Binding-site contacts:
Ligand atom C8 contacts residue LYS105 of chain 1.A at 3.5 Å.
Ligand atom C1 contacts residue HIS237 of chain 1.A at 3.8 Å.
Ligand atom C5 contacts residue LYS103 of chain 1.A at 3.8 Å.
Ligand atom C7 contacts residue LYS103 of chain 1.A at 3.5 Å.
Ligand atom N2 contacts residue TYR185 of chain 1.A at 3.4 Å.
Ligand atom N2 contacts residue TRP231 of chain 1.A at 3.5 Å.
Ligand atom C13 contacts residue LEU236 of chain 1.A at 3.9 Å (hydrophobic).
Ligand atom C4 contacts residue TYR320 of chain 1.A at 3.7 Å (hydrophobic).
Ligand atom C3 contacts residue HIS237 of chain 1.A at 3.5 Å.
Ligand atom C17 contacts residue TYR190 of chain 1.A at 3.4 Å (hydrophobic).
Ligand atom C1 contacts residue PRO227 of chain 1.A at 3.9 Å (hydrophobic).
Ligand atom CL1 contacts residue TYR183 of chain 1.A at 3.3 Å.
Ligand atom C3 contacts residue PRO238 of chain 1.A at 3.8 Å (hydrophobic).
Ligand atom C5 contacts residue TYR320 of chain 1.A at 3.9 Å (hydrophobic).
Ligand atom C14 contacts residue TRP231 of chain 1.A at 3.7 Å (hydrophobic).
Ligand atom C1 contacts residue LEU236 of chain 1.A at 3.7 Å (hydrophobic).
Ligand atom C9 contacts residue TYR183 of chain 1.A at 3.8 Å (hydrophobic).
Ligand atom CL1 contacts residue VAL191 of chain 1.A at 3.8 Å.
Ligand atom C11 contacts residue TYR190 of chain 1.A at 3.8 Å (hydrophobic).
Ligand atom C9 contacts residue VAL108 of chain 1.A at 3.9 Å (hydrophobic).
Ligand atom O1 contacts residue TYR320 of chain 1.A at 3.1 Å (h-bond).
Ligand atom C2 contacts residue PRO238 of chain 1.A at 3.5 Å (hydrophobic).
Ligand atom O2 contacts residue TYR190 of chain 1.A at 3.6 Å.
Ligand atom O1 contacts residue LEU236 of chain 1.A at 3.9 Å.
Ligand atom C1 contacts residue PHE229 of chain 1.A at 3.5 Å (hydrophobic).
Ligand atom CL2 contacts residue LEU102 of chain 1.A at 3.6 Å.
Ligand atom CL1 contacts residue GLY192 of chain 1.A at 3.5 Å.
Ligand atom N2 contacts residue TYR190 of chain 1.A at 3.3 Å.
Ligand atom C14 contacts residue LEU236 of chain 1.A at 3.6 Å (hydrophobic).
Ligand atom C1 contacts residue PRO238 of chain 1.A at 3.7 Å (hydrophobic).
Ligand atom C8 contacts residue VAL108 of chain 1.A at 3.9 Å (hydrophobic).
Ligand atom C16 contacts residue TYR190 of chain 1.A at 3.6 Å (hydrophobic).
Ligand atom C4 contacts residue LYS105 of chain 1.A at 3.9 Å.
Ligand atom C7 contacts residue LYS105 of chain 1.A at 3.4 Å.
Ligand atom C16 contacts residue TRP231 of chain 1.A at 3.5 Å (hydrophobic).
Ligand atom CL1 contacts residue TYR190 of chain 1.A at 3.4 Å.
Ligand atom CL2 contacts residue TRP231 of chain 1.A at 3.9 Å.
Ligand atom O1 contacts residue HIS237 of chain 1.A at 3.1 Å (h-bond).
Ligand atom O2 contacts residue VAL108 of chain 1.A at 3.9 Å.
Ligand atom C4 contacts residue LYS103 of chain 1.A at 3.8 Å.

The protein below binds the small molecule below.
Small molecule (SMILES): C=CC(=O)NCCc1ccc(Cl)c(Oc2cc(Cl)cc(C#N)c2)c1

Sequence of chain 1.A:
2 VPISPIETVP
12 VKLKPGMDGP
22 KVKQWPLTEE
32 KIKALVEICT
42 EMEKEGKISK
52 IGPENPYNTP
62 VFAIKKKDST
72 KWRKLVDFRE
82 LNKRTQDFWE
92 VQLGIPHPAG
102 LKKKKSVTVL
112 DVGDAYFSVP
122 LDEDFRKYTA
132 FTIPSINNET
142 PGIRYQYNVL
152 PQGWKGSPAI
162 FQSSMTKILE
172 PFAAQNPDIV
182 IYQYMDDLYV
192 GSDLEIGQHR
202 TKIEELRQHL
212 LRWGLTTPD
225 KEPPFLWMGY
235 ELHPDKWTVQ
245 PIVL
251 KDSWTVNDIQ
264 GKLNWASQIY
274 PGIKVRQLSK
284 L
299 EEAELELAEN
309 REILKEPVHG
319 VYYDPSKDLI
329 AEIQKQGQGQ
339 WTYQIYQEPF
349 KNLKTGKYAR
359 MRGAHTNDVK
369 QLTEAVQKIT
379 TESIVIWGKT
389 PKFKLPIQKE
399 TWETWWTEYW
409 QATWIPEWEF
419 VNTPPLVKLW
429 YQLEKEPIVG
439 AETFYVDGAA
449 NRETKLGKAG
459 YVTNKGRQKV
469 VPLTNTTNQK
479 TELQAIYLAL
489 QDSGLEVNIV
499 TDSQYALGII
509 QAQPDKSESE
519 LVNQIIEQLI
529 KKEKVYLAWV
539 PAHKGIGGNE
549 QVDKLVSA